Sequence of chain 1.D:
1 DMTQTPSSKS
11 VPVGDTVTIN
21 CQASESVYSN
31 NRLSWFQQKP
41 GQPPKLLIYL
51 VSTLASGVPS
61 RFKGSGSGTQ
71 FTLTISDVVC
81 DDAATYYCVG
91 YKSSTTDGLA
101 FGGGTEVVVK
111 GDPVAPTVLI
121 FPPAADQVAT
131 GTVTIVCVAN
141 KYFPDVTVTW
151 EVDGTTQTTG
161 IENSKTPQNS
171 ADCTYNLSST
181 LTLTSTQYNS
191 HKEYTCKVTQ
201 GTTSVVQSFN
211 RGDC

This protein binds this small molecule.
Small molecule (SMILES): CC[C@H](C)[C@H](N)C(=O)N[C@H](C(=O)N[C@@H](Cn1nncc1P(=O)(O)O)C(=O)NCC(=O)N[C@H](C=O)CO)[C@@H](C)CC

Sequence of chain 1.C:
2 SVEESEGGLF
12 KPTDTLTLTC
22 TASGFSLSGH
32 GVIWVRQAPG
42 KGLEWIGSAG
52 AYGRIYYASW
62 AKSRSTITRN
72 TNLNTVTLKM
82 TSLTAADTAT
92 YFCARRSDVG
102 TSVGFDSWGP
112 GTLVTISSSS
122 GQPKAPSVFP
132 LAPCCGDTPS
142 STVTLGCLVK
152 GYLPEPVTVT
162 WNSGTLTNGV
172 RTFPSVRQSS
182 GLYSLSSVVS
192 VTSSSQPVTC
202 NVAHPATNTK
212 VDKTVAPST

Binding-site contacts:
Ligand atom O contacts residue SER93 of chain 1.D at 3.5 Å.
Ligand atom CA contacts residue SER94 of chain 1.D at 3.6 Å.
Ligand atom P contacts residue GLY51 of chain 1.C at 3.7 Å.
Ligand atom CB contacts residue VAL100 of chain 1.C at 3.5 Å (hydrophobic).
Ligand atom CD1 contacts residue THR95 of chain 1.D at 3.6 Å.
Ligand atom O contacts residue TYR91 of chain 1.D at 3.6 Å (h-bond).
Ligand atom NG contacts residue TYR91 of chain 1.D at 3.8 Å.
Ligand atom ND2 contacts residue SER103 of chain 1.C at 3.7 Å.
Ligand atom CD1 contacts residue ARG97 of chain 1.C at 3.8 Å.
Ligand atom NG contacts residue VAL100 of chain 1.C at 3.6 Å.
Ligand atom NE2 contacts residue SER103 of chain 1.C at 2.7 Å (h-bond).
Ligand atom CE1 contacts residue SER103 of chain 1.C at 3.6 Å.
Ligand atom CD1 contacts residue TYR91 of chain 1.D at 3.7 Å (hydrophobic).
Ligand atom O4 contacts residue TYR57 of chain 1.C at 3.6 Å.
Ligand atom P contacts residue ARG97 of chain 1.C at 3.6 Å.
Ligand atom O4 contacts residue GLY51 of chain 1.C at 3.5 Å.
Ligand atom O2 contacts residue ALA52 of chain 1.C at 2.7 Å (h-bond).
Ligand atom CA contacts residue TYR91 of chain 1.D at 3.5 Å (hydrophobic).
Ligand atom P contacts residue SER94 of chain 1.D at 3.6 Å.
Ligand atom P contacts residue TYR57 of chain 1.C at 3.7 Å.
Ligand atom O2 contacts residue ARG97 of chain 1.C at 2.7 Å (salt-bridge).
Ligand atom O2 contacts residue GLY51 of chain 1.C at 3.4 Å.
Ligand atom O3 contacts residue TYR57 of chain 1.C at 2.6 Å (h-bond).
Ligand atom CA contacts residue TYR53 of chain 1.C at 3.7 Å (hydrophobic).
Ligand atom CE1 contacts residue ARG97 of chain 1.C at 3.5 Å.
Ligand atom CD1 contacts residue LYS92 of chain 1.D at 3.1 Å.
Ligand atom N contacts residue TYR91 of chain 1.D at 3.3 Å (h-bond).
Ligand atom CD1 contacts residue TYR91 of chain 1.D at 3.7 Å (hydrophobic).
Ligand atom O4 contacts residue SER94 of chain 1.D at 2.7 Å (h-bond).
Ligand atom CG1 contacts residue TYR28 of chain 1.D at 3.4 Å (hydrophobic).
Ligand atom O3 contacts residue ARG97 of chain 1.C at 3.0 Å (salt-bridge).
Ligand atom ND2 contacts residue TYR91 of chain 1.D at 3.6 Å (h-bond).
Ligand atom NE2 contacts residue TYR91 of chain 1.D at 3.3 Å.
Ligand atom N contacts residue TYR53 of chain 1.C at 3.8 Å.
Ligand atom O contacts residue SER94 of chain 1.D at 2.7 Å (h-bond).
Ligand atom N contacts residue SER94 of chain 1.D at 3.4 Å (h-bond).
Ligand atom CE1 contacts residue TYR91 of chain 1.D at 3.4 Å (hydrophobic).
Ligand atom CD1 contacts residue TYR28 of chain 1.D at 3.5 Å (hydrophobic).
Ligand atom CD1 contacts residue SER94 of chain 1.D at 3.6 Å.
Ligand atom O3 contacts residue GLY51 of chain 1.C at 3.8 Å.